Binding-site contacts:
Ligand atom C3 contacts residue HIS113 of chain 1.F at 4.1 Å.
Ligand atom C4 contacts residue TYR114 of chain 1.F at 3.8 Å (hydrophobic).
Ligand atom C2 contacts residue HIS113 of chain 1.F at 3.8 Å.
Ligand atom C2 contacts residue TYR114 of chain 1.F at 4.1 Å (hydrophobic).
Ligand atom C9 contacts residue HIS113 of chain 1.F at 4.2 Å.
Ligand atom C12 contacts residue HIS113 of chain 1.F at 3.7 Å.
Ligand atom C1 contacts residue TYR114 of chain 1.F at 3.4 Å (hydrophobic).
Ligand atom O10 contacts residue HIS113 of chain 1.F at 3.8 Å.
Ligand atom C3 contacts residue ARG86 of chain 1.F at 4.5 Å.
Ligand atom N13 contacts residue LYS106 of chain 1.F at 3.1 Å (salt-bridge).
Ligand atom CL contacts residue ARG86 of chain 1.F at 3.3 Å.
Ligand atom C5 contacts residue HIS113 of chain 1.F at 3.7 Å.
Ligand atom C4 contacts residue HIS113 of chain 1.F at 3.3 Å.
Ligand atom C12 contacts residue LYS106 of chain 1.F at 4.4 Å.
Ligand atom CL contacts residue HIS113 of chain 1.F at 4.1 Å.
Ligand atom CL contacts residue TYR114 of chain 1.F at 3.6 Å.
Ligand atom C6 contacts residue HIS113 of chain 1.F at 4.0 Å.
Ligand atom CL contacts residue GLN117 of chain 1.F at 3.0 Å.
Ligand atom C1 contacts residue ASP110 of chain 1.F at 4.0 Å.
Ligand atom C8 contacts residue HIS113 of chain 1.F at 4.3 Å.
Ligand atom C1 contacts residue HIS113 of chain 1.F at 3.4 Å.
Ligand atom C2 contacts residue ARG86 of chain 1.F at 4.0 Å.
Ligand atom C5 contacts residue ASP110 of chain 1.F at 4.4 Å.
Ligand atom C9 contacts residue ASP110 of chain 1.F at 4.5 Å.
Ligand atom O10 contacts residue ASP110 of chain 1.F at 3.5 Å (salt-bridge).
Ligand atom N13 contacts residue ASP110 of chain 1.F at 3.0 Å (salt-bridge).
Ligand atom C12 contacts residue ASP110 of chain 1.F at 4.1 Å.
Ligand atom C4 contacts residue ASP110 of chain 1.F at 3.8 Å.
Ligand atom N13 contacts residue HIS113 of chain 1.F at 4.1 Å.
Ligand atom C2 contacts residue GLN117 of chain 1.F at 4.4 Å.

Sequence of chain 1.F:
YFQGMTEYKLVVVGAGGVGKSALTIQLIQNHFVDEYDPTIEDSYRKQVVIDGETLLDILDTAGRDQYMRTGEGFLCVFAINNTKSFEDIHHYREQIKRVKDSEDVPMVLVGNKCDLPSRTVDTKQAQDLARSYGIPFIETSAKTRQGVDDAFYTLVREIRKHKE

The protein below binds the small molecule below.
Small molecule (SMILES): NC[C@@H]1COc2cc(Cl)ccc2O1